Binding-site contacts:
Ligand atom NC7 contacts residue MET109 of chain 1.A at 2.8 Å (h-bond).
Ligand atom CD5 contacts residue LEU167 of chain 1.A at 3.8 Å (hydrophobic).
Ligand atom NC5 contacts residue HIS107 of chain 1.A at 3.8 Å.
Ligand atom NC5 contacts residue ALA51 of chain 1.A at 3.4 Å.
Ligand atom CD2 contacts residue LEU167 of chain 1.A at 3.4 Å (hydrophobic).
Ligand atom CC1 contacts residue ALA51 of chain 1.A at 3.9 Å (hydrophobic).
Ligand atom CA2 contacts residue VAL30 of chain 1.A at 3.4 Å (hydrophobic).
Ligand atom CB3 contacts residue LEU104 of chain 1.A at 3.9 Å (hydrophobic).
Ligand atom CC4 contacts residue ALA51 of chain 1.A at 3.7 Å (hydrophobic).
Ligand atom CD4 contacts residue LEU167 of chain 1.A at 3.7 Å (hydrophobic).
Ligand atom CB1 contacts residue THR106 of chain 1.A at 3.8 Å.
Ligand atom CD2 contacts residue GLY33 of chain 1.A at 3.6 Å.
Ligand atom ND3 contacts residue LEU167 of chain 1.A at 3.4 Å.
Ligand atom CC6 contacts residue THR106 of chain 1.A at 3.7 Å.
Ligand atom CC6 contacts residue MET109 of chain 1.A at 3.6 Å (hydrophobic).
Ligand atom FB7 contacts residue LEU104 of chain 1.A at 3.2 Å.
Ligand atom NC7 contacts residue VAL30 of chain 1.A at 3.8 Å.
Ligand atom CB1 contacts residue LYS53 of chain 1.A at 3.9 Å.
Ligand atom CA5 contacts residue LEU167 of chain 1.A at 3.8 Å (hydrophobic).
Ligand atom ND3 contacts residue VAL38 of chain 1.A at 3.6 Å.
Ligand atom NC5 contacts residue MET109 of chain 1.A at 2.9 Å (h-bond).
Ligand atom CC6 contacts residue ALA51 of chain 1.A at 3.5 Å (hydrophobic).
Ligand atom CB3 contacts residue THR106 of chain 1.A at 3.7 Å.
Ligand atom FB7 contacts residue VAL105 of chain 1.A at 3.4 Å.
Ligand atom FB7 contacts residue THR106 of chain 1.A at 3.7 Å.
Ligand atom CC4 contacts residue MET109 of chain 1.A at 3.3 Å (hydrophobic).
Ligand atom NC7 contacts residue LEU108 of chain 1.A at 3.6 Å.
Ligand atom CB2 contacts residue LEU104 of chain 1.A at 3.7 Å (hydrophobic).
Ligand atom CD4 contacts residue VAL38 of chain 1.A at 3.7 Å (hydrophobic).
Ligand atom NC3 contacts residue VAL38 of chain 1.A at 3.9 Å.
Ligand atom FB7 contacts residue LEU86 of chain 1.A at 3.7 Å.
Ligand atom CA1 contacts residue SER32 of chain 1.A at 3.3 Å.
Ligand atom CB2 contacts residue THR106 of chain 1.A at 3.4 Å.
Ligand atom CD2 contacts residue VAL38 of chain 1.A at 3.7 Å (hydrophobic).
Ligand atom CC6 contacts residue HIS107 of chain 1.A at 3.4 Å.
Ligand atom CC1 contacts residue THR106 of chain 1.A at 3.7 Å.
Ligand atom CB2 contacts residue LYS53 of chain 1.A at 3.8 Å.
Ligand atom NC5 contacts residue LEU108 of chain 1.A at 3.9 Å.
Ligand atom CB2 contacts residue ALA51 of chain 1.A at 3.5 Å (hydrophobic).
Ligand atom ND1 contacts residue LEU167 of chain 1.A at 3.6 Å.

A protein and the small-molecule ligand that binds it are described below.
Small molecule (SMILES): Nc1nccc(-c2c(-c3ccc(F)cc3)ncn2C2CCNCC2)n1

Sequence of chain 1.A:
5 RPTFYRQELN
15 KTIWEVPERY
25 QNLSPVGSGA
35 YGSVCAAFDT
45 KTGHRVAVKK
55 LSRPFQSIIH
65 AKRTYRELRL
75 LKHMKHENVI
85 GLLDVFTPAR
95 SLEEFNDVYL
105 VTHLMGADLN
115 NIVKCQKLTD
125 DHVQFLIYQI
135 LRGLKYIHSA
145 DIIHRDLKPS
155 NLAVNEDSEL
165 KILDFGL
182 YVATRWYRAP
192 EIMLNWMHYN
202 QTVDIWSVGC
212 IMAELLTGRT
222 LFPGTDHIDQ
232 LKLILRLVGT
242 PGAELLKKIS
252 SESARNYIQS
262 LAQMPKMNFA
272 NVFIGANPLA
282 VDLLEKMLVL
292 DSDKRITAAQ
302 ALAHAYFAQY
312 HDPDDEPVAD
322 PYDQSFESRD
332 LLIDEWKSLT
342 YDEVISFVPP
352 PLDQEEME